The small molecule below binds the protein below.
Small molecule (SMILES): CC(=O)N[C@@H]1[C@@H](O)[C@H](O)[C@@H](CO)O[C@H]1O

Sequence of chain 1.A:
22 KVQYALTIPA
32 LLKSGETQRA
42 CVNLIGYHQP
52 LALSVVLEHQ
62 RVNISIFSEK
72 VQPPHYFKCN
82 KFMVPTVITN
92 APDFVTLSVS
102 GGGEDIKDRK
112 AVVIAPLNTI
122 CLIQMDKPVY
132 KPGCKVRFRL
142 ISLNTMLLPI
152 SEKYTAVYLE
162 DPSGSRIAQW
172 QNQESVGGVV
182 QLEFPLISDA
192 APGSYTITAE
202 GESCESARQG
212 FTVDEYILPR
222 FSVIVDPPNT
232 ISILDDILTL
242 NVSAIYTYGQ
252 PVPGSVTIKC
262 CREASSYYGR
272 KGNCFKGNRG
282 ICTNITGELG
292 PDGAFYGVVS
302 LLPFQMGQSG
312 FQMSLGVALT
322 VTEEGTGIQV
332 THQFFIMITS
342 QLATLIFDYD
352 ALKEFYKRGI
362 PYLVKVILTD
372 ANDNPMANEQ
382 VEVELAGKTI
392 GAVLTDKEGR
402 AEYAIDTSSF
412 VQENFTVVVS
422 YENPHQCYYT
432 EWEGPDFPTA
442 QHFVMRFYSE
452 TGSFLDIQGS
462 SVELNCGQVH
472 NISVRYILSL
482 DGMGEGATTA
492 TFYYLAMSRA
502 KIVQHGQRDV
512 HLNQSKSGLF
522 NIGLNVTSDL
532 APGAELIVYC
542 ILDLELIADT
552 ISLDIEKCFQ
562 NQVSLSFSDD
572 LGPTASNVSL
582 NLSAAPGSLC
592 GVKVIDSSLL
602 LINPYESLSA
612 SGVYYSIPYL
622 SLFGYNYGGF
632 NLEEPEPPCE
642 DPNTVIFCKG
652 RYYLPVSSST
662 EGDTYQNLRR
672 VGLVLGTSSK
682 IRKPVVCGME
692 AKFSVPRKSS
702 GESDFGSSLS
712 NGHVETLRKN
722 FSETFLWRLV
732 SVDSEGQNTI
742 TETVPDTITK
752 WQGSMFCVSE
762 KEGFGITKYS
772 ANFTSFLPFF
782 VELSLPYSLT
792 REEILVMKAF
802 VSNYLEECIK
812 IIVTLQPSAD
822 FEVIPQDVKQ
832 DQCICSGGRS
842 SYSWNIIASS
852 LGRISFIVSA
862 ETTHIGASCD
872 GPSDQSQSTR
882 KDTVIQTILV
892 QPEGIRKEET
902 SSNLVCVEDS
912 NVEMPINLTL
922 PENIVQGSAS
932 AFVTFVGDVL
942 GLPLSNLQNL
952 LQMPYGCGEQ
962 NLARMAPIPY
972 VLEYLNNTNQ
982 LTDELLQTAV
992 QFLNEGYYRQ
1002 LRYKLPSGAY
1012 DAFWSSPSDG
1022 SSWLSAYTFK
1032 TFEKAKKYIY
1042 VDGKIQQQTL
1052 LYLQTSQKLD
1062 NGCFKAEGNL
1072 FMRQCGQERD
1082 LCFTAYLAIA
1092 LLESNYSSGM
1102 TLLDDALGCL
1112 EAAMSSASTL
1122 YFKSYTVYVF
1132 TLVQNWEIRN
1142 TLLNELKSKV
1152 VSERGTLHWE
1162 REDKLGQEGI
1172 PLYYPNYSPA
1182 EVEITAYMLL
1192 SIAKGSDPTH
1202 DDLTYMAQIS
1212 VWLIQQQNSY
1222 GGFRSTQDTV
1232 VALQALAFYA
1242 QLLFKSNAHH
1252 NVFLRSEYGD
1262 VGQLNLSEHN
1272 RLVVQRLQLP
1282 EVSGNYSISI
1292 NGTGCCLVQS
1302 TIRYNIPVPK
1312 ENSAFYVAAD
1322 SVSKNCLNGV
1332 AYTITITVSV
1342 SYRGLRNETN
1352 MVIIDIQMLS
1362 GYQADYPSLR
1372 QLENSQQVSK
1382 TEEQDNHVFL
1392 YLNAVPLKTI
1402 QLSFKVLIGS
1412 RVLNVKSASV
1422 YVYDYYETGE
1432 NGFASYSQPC

Binding-site contacts:
Ligand atom C3 contacts residue ASN918 of chain 1.A at 3.8 Å.
Ligand atom C8 contacts residue THR920 of chain 1.A at 3.7 Å.
Ligand atom O7 contacts residue ASN918 of chain 1.A at 3.7 Å.
Ligand atom C7 contacts residue THR920 of chain 1.A at 3.5 Å.
Ligand atom N2 contacts residue THR920 of chain 1.A at 2.8 Å (h-bond).
Ligand atom C4 contacts residue ASN918 of chain 1.A at 4.3 Å.
Ligand atom C8 contacts residue ASN918 of chain 1.A at 4.0 Å.
Ligand atom O7 contacts residue THR920 of chain 1.A at 4.4 Å.
Ligand atom C3 contacts residue THR920 of chain 1.A at 3.6 Å.
Ligand atom N2 contacts residue ASN918 of chain 1.A at 2.9 Å (h-bond).
Ligand atom C7 contacts residue ASN918 of chain 1.A at 3.5 Å.
Ligand atom C1 contacts residue ASN918 of chain 1.A at 1.4 Å.
Ligand atom O5 contacts residue ASN918 of chain 1.A at 2.4 Å (h-bond).
Ligand atom O3 contacts residue THR920 of chain 1.A at 2.7 Å (h-bond).
Ligand atom C5 contacts residue ASN918 of chain 1.A at 3.7 Å.
Ligand atom C2 contacts residue ASN918 of chain 1.A at 2.5 Å.
Ligand atom C2 contacts residue THR920 of chain 1.A at 3.4 Å.